Binding-site contacts:
Ligand atom O2' contacts residue LYS143 of chain 29.F at 3.8 Å.
Ligand atom O4' contacts residue LYS143 of chain 29.F at 4.4 Å.
Ligand atom N9 contacts residue GLU140 of chain 29.F at 4.1 Å.
Ligand atom O4' contacts residue TRP47 of chain 29.F at 3.4 Å.
Ligand atom C4' contacts residue GLU140 of chain 29.F at 3.4 Å.
Ligand atom O4' contacts residue LYS143 of chain 29.F at 4.2 Å.
Ligand atom O4' contacts residue GLU140 of chain 29.F at 3.0 Å (salt-bridge).
Ligand atom C1' contacts residue LYS143 of chain 29.F at 3.2 Å.
Ligand atom C2' contacts residue LYS143 of chain 29.F at 3.7 Å.
Ligand atom C6 contacts residue TRP47 of chain 29.F at 3.7 Å (hydrophobic).
Ligand atom N9 contacts residue LYS143 of chain 29.F at 3.2 Å (salt-bridge).
Ligand atom N9 contacts residue TRP47 of chain 29.F at 3.3 Å.
Ligand atom N7 contacts residue LYS143 of chain 29.F at 3.8 Å.
Ligand atom C8 contacts residue TRP47 of chain 29.F at 3.6 Å (hydrophobic).
Ligand atom C5 contacts residue TRP47 of chain 29.F at 3.8 Å (hydrophobic).
Ligand atom O2' contacts residue GLU140 of chain 29.F at 2.3 Å (salt-bridge).
Ligand atom N1 contacts residue TRP47 of chain 29.F at 3.7 Å.
Ligand atom O3' contacts residue GLU140 of chain 29.F at 4.4 Å.
Ligand atom C2' contacts residue GLU140 of chain 29.F at 3.0 Å.
Ligand atom C3' contacts residue GLU140 of chain 29.F at 3.8 Å.
Ligand atom C4 contacts residue TRP47 of chain 29.F at 3.3 Å (hydrophobic).
Ligand atom C2 contacts residue TRP47 of chain 29.F at 3.4 Å (hydrophobic).
Ligand atom C1' contacts residue GLU140 of chain 29.F at 2.7 Å.
Ligand atom N7 contacts residue TRP47 of chain 29.F at 3.6 Å.
Ligand atom C8 contacts residue LYS143 of chain 29.F at 2.7 Å.
Ligand atom C1' contacts residue TRP47 of chain 29.F at 3.7 Å (hydrophobic).
Ligand atom N6 contacts residue TRP47 of chain 29.F at 4.2 Å.
Ligand atom C5' contacts residue ARG90 of chain 29.F at 4.3 Å.
Ligand atom N3 contacts residue TRP47 of chain 29.F at 3.4 Å.

The small molecule below binds the protein below.
Small molecule (SMILES): Nc1ncnc2c1ncn2[C@@H]1O[C@H]([C@@H]2O[C@@H]3[C@H](O[P](=O)(O)O2)[C@@H](CO[P](=O)(O)O[C@H]2[C@@H](O)[C@H](n4cnc5c(N)ncnc54)O[C@@H]2COP(=O)=O)O[C@H]3n2ccc(=O)[nH]c2=O)[C@@H](O[P](=O)(O)OC[C@H]2O[C@@H](n3ccc(=O)[nH]c3=O)[C@H](O)[C@@H]2O)[C@H]1O

Sequence of chain 29.F:
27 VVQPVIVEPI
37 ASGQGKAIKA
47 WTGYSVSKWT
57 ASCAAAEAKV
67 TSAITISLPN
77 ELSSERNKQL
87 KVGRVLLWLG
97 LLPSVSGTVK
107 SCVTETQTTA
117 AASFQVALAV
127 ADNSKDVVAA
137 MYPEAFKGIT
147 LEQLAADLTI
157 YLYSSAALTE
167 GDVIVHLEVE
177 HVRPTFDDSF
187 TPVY